A protein and the small-molecule ligand that binds it are described below.
Small molecule (SMILES): CC(=O)N[C@@H]1[C@@H](O)[C@H](O)[C@@H](CO)O[C@H]1O

Sequence of chain 1.B:
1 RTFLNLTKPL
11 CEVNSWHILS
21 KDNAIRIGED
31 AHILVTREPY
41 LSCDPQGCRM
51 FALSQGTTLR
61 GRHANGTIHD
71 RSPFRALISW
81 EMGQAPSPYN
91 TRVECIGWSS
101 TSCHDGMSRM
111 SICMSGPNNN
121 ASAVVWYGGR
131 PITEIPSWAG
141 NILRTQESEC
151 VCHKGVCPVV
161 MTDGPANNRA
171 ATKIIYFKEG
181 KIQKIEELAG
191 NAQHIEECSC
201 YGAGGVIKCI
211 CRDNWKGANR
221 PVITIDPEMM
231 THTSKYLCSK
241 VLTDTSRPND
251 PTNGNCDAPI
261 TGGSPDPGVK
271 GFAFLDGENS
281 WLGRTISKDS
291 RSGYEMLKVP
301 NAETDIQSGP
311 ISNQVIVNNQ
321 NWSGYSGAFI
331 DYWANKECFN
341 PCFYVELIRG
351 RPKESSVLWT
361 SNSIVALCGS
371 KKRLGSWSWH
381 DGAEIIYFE

Binding-site contacts:
Ligand atom C7 contacts residue ASN65 of chain 1.D at 3.4 Å.
Ligand atom O7 contacts residue ASN65 of chain 1.D at 3.4 Å (h-bond).
Ligand atom C5 contacts residue ASN65 of chain 1.D at 3.8 Å.
Ligand atom C1 contacts residue TYR387 of chain 1.B at 4.4 Å (hydrophobic).
Ligand atom C2 contacts residue ASN65 of chain 1.D at 2.6 Å.
Ligand atom O5 contacts residue TYR387 of chain 1.B at 4.2 Å.
Ligand atom C8 contacts residue LEU358 of chain 1.D at 3.6 Å (hydrophobic).
Ligand atom C1 contacts residue ASN65 of chain 1.D at 1.9 Å.
Ligand atom O5 contacts residue ASN65 of chain 1.D at 2.4 Å (h-bond).
Ligand atom C7 contacts residue LEU358 of chain 1.D at 3.9 Å (hydrophobic).
Ligand atom C3 contacts residue ASN65 of chain 1.D at 4.0 Å.
Ligand atom C1 contacts residue LEU358 of chain 1.D at 4.4 Å (hydrophobic).
Ligand atom C4 contacts residue ASN65 of chain 1.D at 4.4 Å.
Ligand atom C2 contacts residue TYR387 of chain 1.B at 4.4 Å (hydrophobic).
Ligand atom O7 contacts residue TYR387 of chain 1.B at 3.4 Å.
Ligand atom N2 contacts residue ASN65 of chain 1.D at 3.1 Å (h-bond).
Ligand atom N2 contacts residue LEU358 of chain 1.D at 3.8 Å.

Sequence of chain 1.D:
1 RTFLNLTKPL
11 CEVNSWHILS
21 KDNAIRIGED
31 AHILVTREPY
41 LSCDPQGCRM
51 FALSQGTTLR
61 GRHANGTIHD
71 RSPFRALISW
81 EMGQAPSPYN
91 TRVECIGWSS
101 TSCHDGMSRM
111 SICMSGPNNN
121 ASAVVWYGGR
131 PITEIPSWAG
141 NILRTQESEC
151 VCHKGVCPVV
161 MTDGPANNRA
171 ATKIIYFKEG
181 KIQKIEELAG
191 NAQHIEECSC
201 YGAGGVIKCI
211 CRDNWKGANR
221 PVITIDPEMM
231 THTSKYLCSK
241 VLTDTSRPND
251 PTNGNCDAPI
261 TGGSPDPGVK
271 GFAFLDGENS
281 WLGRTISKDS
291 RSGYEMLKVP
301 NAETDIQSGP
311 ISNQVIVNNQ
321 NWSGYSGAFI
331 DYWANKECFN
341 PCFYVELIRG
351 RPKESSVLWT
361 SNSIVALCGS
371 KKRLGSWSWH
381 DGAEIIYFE